A protein and the small-molecule ligand that binds it are described below.
Small molecule (SMILES): CC(=O)N[C@@H]1[C@@H](O)[C@H](O)[C@@H](CO)O[C@H]1O

Sequence of chain 1.A:
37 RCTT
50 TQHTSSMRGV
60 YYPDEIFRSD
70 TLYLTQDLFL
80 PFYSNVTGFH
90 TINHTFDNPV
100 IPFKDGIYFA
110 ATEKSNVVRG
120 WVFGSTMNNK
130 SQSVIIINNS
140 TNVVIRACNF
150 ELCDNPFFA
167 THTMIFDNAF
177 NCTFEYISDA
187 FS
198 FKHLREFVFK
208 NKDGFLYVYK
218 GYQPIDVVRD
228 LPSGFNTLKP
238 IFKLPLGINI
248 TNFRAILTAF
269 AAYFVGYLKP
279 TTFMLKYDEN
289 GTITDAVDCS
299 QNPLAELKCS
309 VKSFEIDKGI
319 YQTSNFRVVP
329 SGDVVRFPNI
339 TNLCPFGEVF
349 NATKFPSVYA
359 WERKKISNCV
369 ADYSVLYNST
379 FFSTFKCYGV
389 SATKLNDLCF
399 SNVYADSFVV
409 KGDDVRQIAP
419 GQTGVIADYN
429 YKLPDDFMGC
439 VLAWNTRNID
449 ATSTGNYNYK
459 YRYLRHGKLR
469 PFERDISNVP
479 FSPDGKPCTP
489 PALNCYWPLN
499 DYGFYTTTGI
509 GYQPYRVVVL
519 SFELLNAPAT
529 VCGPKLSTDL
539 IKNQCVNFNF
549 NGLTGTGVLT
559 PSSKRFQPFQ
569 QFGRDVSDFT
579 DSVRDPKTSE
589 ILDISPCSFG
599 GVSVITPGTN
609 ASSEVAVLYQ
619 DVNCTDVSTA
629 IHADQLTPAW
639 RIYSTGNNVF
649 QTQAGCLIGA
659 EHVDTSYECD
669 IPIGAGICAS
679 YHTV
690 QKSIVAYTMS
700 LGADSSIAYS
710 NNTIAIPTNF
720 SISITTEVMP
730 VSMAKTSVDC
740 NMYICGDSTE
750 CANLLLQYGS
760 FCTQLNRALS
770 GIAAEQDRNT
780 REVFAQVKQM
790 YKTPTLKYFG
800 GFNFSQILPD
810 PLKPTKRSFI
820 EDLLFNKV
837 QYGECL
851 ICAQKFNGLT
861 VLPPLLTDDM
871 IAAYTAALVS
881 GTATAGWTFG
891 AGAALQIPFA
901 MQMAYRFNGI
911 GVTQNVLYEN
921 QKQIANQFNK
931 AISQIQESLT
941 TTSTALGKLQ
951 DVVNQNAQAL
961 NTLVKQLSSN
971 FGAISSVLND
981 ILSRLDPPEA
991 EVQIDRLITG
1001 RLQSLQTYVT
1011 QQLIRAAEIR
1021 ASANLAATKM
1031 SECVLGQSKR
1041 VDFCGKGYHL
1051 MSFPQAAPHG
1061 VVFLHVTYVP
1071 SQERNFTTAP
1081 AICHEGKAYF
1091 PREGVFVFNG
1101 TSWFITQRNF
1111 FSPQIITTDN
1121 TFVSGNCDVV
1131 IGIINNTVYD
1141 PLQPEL

Binding-site contacts:
Ligand atom C7 contacts residue GLY244 of chain 1.A at 4.4 Å.
Ligand atom C3 contacts residue ASN246 of chain 1.A at 3.6 Å.
Ligand atom C4 contacts residue ASN246 of chain 1.A at 4.1 Å.
Ligand atom C8 contacts residue ASN246 of chain 1.A at 4.2 Å.
Ligand atom O7 contacts residue ILE245 of chain 1.A at 4.5 Å.
Ligand atom O7 contacts residue ASN246 of chain 1.A at 3.3 Å (h-bond).
Ligand atom C1 contacts residue ASN246 of chain 1.A at 1.4 Å.
Ligand atom C7 contacts residue ASN246 of chain 1.A at 3.1 Å.
Ligand atom C8 contacts residue ILE245 of chain 1.A at 3.8 Å (hydrophobic).
Ligand atom C5 contacts residue ASN246 of chain 1.A at 3.7 Å.
Ligand atom O5 contacts residue ASN246 of chain 1.A at 2.5 Å (h-bond).
Ligand atom C2 contacts residue ASN246 of chain 1.A at 2.3 Å.
Ligand atom C6 contacts residue ASN246 of chain 1.A at 4.3 Å.
Ligand atom N2 contacts residue ASN246 of chain 1.A at 2.7 Å (h-bond).
Ligand atom C7 contacts residue ILE245 of chain 1.A at 4.2 Å (hydrophobic).
Ligand atom C8 contacts residue GLY244 of chain 1.A at 3.1 Å.